Sequence of chain 1.B:
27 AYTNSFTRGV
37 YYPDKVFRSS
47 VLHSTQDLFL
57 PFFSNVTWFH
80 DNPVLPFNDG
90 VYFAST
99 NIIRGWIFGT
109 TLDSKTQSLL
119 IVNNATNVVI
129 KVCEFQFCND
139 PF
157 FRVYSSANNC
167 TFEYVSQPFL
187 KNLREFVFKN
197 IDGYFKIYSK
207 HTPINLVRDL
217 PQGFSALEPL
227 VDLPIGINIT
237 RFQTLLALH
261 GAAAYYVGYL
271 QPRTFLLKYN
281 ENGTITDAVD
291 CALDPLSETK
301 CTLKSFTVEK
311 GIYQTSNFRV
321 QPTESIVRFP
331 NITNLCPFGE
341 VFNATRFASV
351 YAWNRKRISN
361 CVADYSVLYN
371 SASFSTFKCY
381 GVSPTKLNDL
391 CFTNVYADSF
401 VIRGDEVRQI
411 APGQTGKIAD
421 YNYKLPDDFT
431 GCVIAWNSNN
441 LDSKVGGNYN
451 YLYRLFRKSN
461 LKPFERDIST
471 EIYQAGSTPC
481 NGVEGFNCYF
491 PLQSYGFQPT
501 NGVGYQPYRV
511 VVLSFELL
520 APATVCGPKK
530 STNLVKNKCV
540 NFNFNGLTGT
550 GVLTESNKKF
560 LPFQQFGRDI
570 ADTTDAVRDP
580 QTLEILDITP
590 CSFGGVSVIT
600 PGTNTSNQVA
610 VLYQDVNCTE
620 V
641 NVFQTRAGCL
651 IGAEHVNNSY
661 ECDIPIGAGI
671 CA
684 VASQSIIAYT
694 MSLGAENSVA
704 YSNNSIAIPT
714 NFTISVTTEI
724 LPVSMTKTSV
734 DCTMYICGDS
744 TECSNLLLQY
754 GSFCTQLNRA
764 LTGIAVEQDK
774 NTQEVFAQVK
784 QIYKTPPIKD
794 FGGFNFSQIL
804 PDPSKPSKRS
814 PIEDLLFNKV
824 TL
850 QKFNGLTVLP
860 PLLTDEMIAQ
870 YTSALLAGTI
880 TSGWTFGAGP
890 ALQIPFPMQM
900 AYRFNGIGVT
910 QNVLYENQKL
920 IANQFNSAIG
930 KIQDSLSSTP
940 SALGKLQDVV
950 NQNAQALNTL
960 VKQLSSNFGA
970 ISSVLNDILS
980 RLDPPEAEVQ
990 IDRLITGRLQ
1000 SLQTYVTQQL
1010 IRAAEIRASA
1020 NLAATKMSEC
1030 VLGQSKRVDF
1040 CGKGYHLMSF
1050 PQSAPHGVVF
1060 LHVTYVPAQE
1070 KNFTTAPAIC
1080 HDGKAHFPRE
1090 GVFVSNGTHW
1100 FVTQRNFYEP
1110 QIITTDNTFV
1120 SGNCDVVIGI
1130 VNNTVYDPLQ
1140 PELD

Binding-site contacts:
Ligand atom C4 contacts residue SER800 of chain 1.B at 4.5 Å.
Ligand atom C3 contacts residue ASN798 of chain 1.B at 3.8 Å.
Ligand atom O5 contacts residue SER800 of chain 1.B at 3.6 Å (h-bond).
Ligand atom C4 contacts residue ASN798 of chain 1.B at 4.2 Å.
Ligand atom C2 contacts residue ASN798 of chain 1.B at 2.5 Å.
Ligand atom C7 contacts residue ASN798 of chain 1.B at 3.7 Å.
Ligand atom C5 contacts residue ASN798 of chain 1.B at 3.7 Å.
Ligand atom O7 contacts residue ASN798 of chain 1.B at 4.0 Å.
Ligand atom N2 contacts residue SER800 of chain 1.B at 4.5 Å.
Ligand atom C3 contacts residue SER800 of chain 1.B at 4.2 Å.
Ligand atom C2 contacts residue SER800 of chain 1.B at 4.1 Å.
Ligand atom O5 contacts residue ASN798 of chain 1.B at 2.4 Å (h-bond).
Ligand atom N2 contacts residue ASN798 of chain 1.B at 2.9 Å (h-bond).
Ligand atom C1 contacts residue SER800 of chain 1.B at 3.2 Å.
Ligand atom C1 contacts residue ASN798 of chain 1.B at 1.4 Å.
Ligand atom C5 contacts residue SER800 of chain 1.B at 3.6 Å.

This small molecule binds to this protein.
Small molecule (SMILES): CC(=O)N[C@H]1[C@H](O[C@H]2[C@H](O)[C@@H](NC(C)=O)CO[C@@H]2CO)O[C@H](CO)[C@@H](O)[C@@H]1O